Sequence of chain 1.B:
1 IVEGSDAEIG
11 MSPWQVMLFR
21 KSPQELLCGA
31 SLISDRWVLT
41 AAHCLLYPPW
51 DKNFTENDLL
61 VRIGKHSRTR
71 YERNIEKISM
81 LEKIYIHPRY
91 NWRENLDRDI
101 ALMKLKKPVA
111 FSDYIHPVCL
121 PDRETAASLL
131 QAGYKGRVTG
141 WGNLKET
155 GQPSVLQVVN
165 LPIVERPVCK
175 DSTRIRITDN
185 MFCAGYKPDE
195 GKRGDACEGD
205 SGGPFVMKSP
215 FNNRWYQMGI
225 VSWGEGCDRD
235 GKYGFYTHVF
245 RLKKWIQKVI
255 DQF

A protein and the small-molecule ligand that binds it are described below.
Small molecule (SMILES): NCC(=O)c1ccc(Br)cc1

Binding-site contacts:
Ligand atom O contacts residue GLU202 of chain 1.B at 3.4 Å.
Ligand atom C7 contacts residue GLY228 of chain 1.B at 4.1 Å.
Ligand atom C1 contacts residue GLY228 of chain 1.B at 3.8 Å.
Ligand atom N contacts residue GLY228 of chain 1.B at 3.8 Å.
Ligand atom C3 contacts residue GLY228 of chain 1.B at 3.8 Å.
Ligand atom C2 contacts residue GLY228 of chain 1.B at 3.9 Å.
Ligand atom C5 contacts residue ALA200 of chain 1.B at 3.5 Å (hydrophobic).
Ligand atom C4 contacts residue CYS201 of chain 1.B at 4.2 Å (hydrophobic).
Ligand atom C7 contacts residue GLU202 of chain 1.B at 3.3 Å.
Ligand atom BR contacts residue SER226 of chain 1.B at 4.2 Å.
Ligand atom C1 contacts residue VAL225 of chain 1.B at 3.9 Å (hydrophobic).
Ligand atom C7 contacts residue GLY230 of chain 1.B at 3.2 Å.
Ligand atom O contacts residue CYS201 of chain 1.B at 3.7 Å.
Ligand atom C3 contacts residue SER205 of chain 1.B at 3.9 Å.
Ligand atom C contacts residue ALA200 of chain 1.B at 3.7 Å (hydrophobic).
Ligand atom C7 contacts residue CYS231 of chain 1.B at 3.4 Å (hydrophobic).
Ligand atom C2 contacts residue TRP227 of chain 1.B at 3.5 Å (hydrophobic).
Ligand atom C4 contacts residue TRP227 of chain 1.B at 4.2 Å (hydrophobic).
Ligand atom BR contacts residue GLY238 of chain 1.B at 3.6 Å.
Ligand atom C1 contacts residue ALA200 of chain 1.B at 3.8 Å (hydrophobic).
Ligand atom C5 contacts residue TRP227 of chain 1.B at 4.2 Å (hydrophobic).
Ligand atom BR contacts residue PHE239 of chain 1.B at 3.4 Å.
Ligand atom C contacts residue ASP199 of chain 1.B at 3.6 Å.
Ligand atom BR contacts residue VAL225 of chain 1.B at 3.7 Å.
Ligand atom C contacts residue GLY228 of chain 1.B at 3.8 Å.
Ligand atom C6 contacts residue GLU202 of chain 1.B at 3.8 Å.
Ligand atom C contacts residue TRP227 of chain 1.B at 3.9 Å (hydrophobic).
Ligand atom BR contacts residue ALA200 of chain 1.B at 4.0 Å.
Ligand atom BR contacts residue TYR240 of chain 1.B at 3.7 Å.
Ligand atom C5 contacts residue GLY228 of chain 1.B at 3.7 Å.
Ligand atom C3 contacts residue TRP227 of chain 1.B at 3.9 Å (hydrophobic).
Ligand atom BR contacts residue TRP227 of chain 1.B at 3.6 Å.
Ligand atom C1 contacts residue TRP227 of chain 1.B at 3.5 Å (hydrophobic).
Ligand atom C2 contacts residue VAL225 of chain 1.B at 3.4 Å (hydrophobic).
Ligand atom N contacts residue GLY230 of chain 1.B at 3.9 Å.
Ligand atom C2 contacts residue SER226 of chain 1.B at 4.0 Å.
Ligand atom C5 contacts residue GLY230 of chain 1.B at 3.7 Å.
Ligand atom C4 contacts residue GLY228 of chain 1.B at 3.7 Å.
Ligand atom C6 contacts residue CYS201 of chain 1.B at 3.9 Å (hydrophobic).
Ligand atom N contacts residue GLU202 of chain 1.B at 2.6 Å (salt-bridge).